This small molecule binds to this protein.
Small molecule (SMILES): CSCC[C@H](NC(=O)[C@H](CC(C)C)NC(=O)[C@H](CCSC)NC(=O)[C@@H]1CCCN1C(=O)[C@H](Cc1cnc[nH]1)NC(=O)[C@H](CC(N)=O)NC(=O)[C@@H](N)CCCCN)C(=O)N[C@@H](CC(N)=O)C(=O)N[C@@H](CC(C)C)C(=O)N[C@@H](CC(C)C)C(=O)N[C@@H](CCCCN)C(=O)N[C@H](C=O)CC(=O)O

Binding-site contacts:
Ligand atom NE2 contacts residue LYS139 of chain 1.A at 3.0 Å (salt-bridge).
Ligand atom CD contacts residue GLU291 of chain 1.A at 3.0 Å.
Ligand atom C contacts residue LYS121 of chain 1.A at 3.2 Å.
Ligand atom CA contacts residue GLU291 of chain 1.A at 3.3 Å.
Ligand atom CD2 contacts residue LYS139 of chain 1.A at 3.8 Å.
Ligand atom NE2 contacts residue GLU291 of chain 1.A at 3.7 Å.
Ligand atom CE contacts residue GLU291 of chain 1.A at 3.8 Å.
Ligand atom O contacts residue LYS121 of chain 1.A at 3.2 Å.
Ligand atom CE contacts residue LEU131 of chain 1.A at 3.5 Å (hydrophobic).
Ligand atom N contacts residue GLU291 of chain 1.A at 2.9 Å (salt-bridge).
Ligand atom C contacts residue GLU291 of chain 1.A at 3.6 Å.
Ligand atom CA contacts residue GLU291 of chain 1.A at 3.5 Å.
Ligand atom CE1 contacts residue LYS139 of chain 1.A at 3.7 Å.
Ligand atom O contacts residue LYS121 of chain 1.A at 3.7 Å.
Ligand atom CD2 contacts residue LEU138 of chain 1.A at 3.8 Å (hydrophobic).
Ligand atom OD1 contacts residue ASN132 of chain 1.A at 3.5 Å (h-bond).
Ligand atom O contacts residue GLU291 of chain 1.A at 3.6 Å.
Ligand atom CE contacts residue PRO287 of chain 1.A at 3.3 Å (hydrophobic).
Ligand atom CB contacts residue GLU291 of chain 1.A at 3.2 Å.
Ligand atom ND2 contacts residue ASN132 of chain 1.A at 2.4 Å (h-bond).
Ligand atom CG contacts residue GLU291 of chain 1.A at 3.7 Å.
Ligand atom N contacts residue GLU291 of chain 1.A at 3.7 Å.
Ligand atom CB contacts residue GLU291 of chain 1.A at 3.3 Å.
Ligand atom CB contacts residue THR117 of chain 1.A at 3.7 Å.
Ligand atom SD contacts residue PRO287 of chain 1.A at 3.4 Å.
Ligand atom CD2 contacts residue THR117 of chain 1.A at 3.7 Å.
Ligand atom CD1 contacts residue ILE292 of chain 1.A at 3.9 Å (hydrophobic).
Ligand atom CG contacts residue VAL135 of chain 1.A at 3.9 Å (hydrophobic).
Ligand atom SD contacts residue LEU288 of chain 1.A at 3.5 Å (h-bond).
Ligand atom CD2 contacts residue GLU291 of chain 1.A at 3.0 Å.
Ligand atom ND1 contacts residue VAL135 of chain 1.A at 3.2 Å.
Ligand atom CG contacts residue ASN132 of chain 1.A at 3.3 Å.
Ligand atom CA contacts residue GLU291 of chain 1.A at 3.8 Å.
Ligand atom N contacts residue GLU291 of chain 1.A at 2.7 Å (salt-bridge).
Ligand atom CE contacts residue LEU288 of chain 1.A at 3.5 Å (hydrophobic).
Ligand atom CD2 contacts residue LYS121 of chain 1.A at 3.9 Å.
Ligand atom CD1 contacts residue GLN134 of chain 1.A at 3.5 Å.
Ligand atom CG contacts residue LEU131 of chain 1.A at 3.7 Å (hydrophobic).
Ligand atom C contacts residue GLU291 of chain 1.A at 3.0 Å.
Ligand atom CG contacts residue GLU291 of chain 1.A at 3.7 Å.

Sequence of chain 1.A:
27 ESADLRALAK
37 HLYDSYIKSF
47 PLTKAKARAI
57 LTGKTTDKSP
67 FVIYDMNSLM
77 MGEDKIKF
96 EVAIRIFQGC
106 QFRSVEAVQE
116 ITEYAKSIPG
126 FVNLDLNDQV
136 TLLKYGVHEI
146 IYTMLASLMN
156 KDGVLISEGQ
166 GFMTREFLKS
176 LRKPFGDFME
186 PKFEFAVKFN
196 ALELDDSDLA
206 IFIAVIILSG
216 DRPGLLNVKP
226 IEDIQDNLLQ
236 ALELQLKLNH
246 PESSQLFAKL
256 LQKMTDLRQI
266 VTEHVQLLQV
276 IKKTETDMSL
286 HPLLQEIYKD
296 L